This small molecule binds to this protein.
Small molecule (SMILES): Nc1ncnc2c1ncn2[C@@H]1O[C@H](COP(=O)(O)OP(=O)(O)OP(O)(O)=S)[C@@H](O)[C@H]1O

Sequence of chain 1.K:
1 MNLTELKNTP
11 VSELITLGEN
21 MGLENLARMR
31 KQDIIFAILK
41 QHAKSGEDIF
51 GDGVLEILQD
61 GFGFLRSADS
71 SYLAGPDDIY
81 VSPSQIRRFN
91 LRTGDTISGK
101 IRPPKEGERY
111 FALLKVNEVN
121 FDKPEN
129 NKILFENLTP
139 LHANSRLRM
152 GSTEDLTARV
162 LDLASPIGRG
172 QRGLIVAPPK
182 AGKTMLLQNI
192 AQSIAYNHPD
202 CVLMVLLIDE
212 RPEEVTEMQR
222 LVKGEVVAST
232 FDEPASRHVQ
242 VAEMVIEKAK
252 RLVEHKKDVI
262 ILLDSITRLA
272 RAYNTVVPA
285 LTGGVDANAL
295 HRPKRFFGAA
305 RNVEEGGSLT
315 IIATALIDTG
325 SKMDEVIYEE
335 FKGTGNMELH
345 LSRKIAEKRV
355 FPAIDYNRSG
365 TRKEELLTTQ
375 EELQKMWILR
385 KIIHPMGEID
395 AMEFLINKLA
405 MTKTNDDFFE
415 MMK

Binding-site contacts:
Ligand atom O2G contacts residue BCM1 of chain 1.Z at 3.2 Å (h-bond).
Ligand atom C6 contacts residue MET186 of chain 1.K at 3.5 Å (hydrophobic).
Ligand atom O2B contacts residue GLY183 of chain 1.K at 3.2 Å (h-bond).
Ligand atom O3G contacts residue LYS181 of chain 1.K at 2.4 Å (salt-bridge).
Ligand atom C4 contacts residue PHE355 of chain 1.K at 3.5 Å (hydrophobic).
Ligand atom PB contacts residue ALA182 of chain 1.K at 3.8 Å.
Ligand atom O1B contacts residue GLY183 of chain 1.K at 2.6 Å (h-bond).
Ligand atom O2B contacts residue MG1 of chain 1.X at 3.2 Å.
Ligand atom O1B contacts residue LYS184 of chain 1.K at 3.8 Å.
Ligand atom O4' contacts residue ALA182 of chain 1.K at 3.5 Å (h-bond).
Ligand atom C5' contacts residue ALA182 of chain 1.K at 3.3 Å (hydrophobic).
Ligand atom N9 contacts residue PHE355 of chain 1.K at 3.7 Å.
Ligand atom N6 contacts residue MET186 of chain 1.K at 3.6 Å.
Ligand atom O2G contacts residue MG1 of chain 1.X at 2.5 Å.
Ligand atom O3B contacts residue LYS181 of chain 1.K at 3.5 Å (salt-bridge).
Ligand atom N6 contacts residue THR158 of chain 1.K at 3.5 Å.
Ligand atom O3A contacts residue ALA182 of chain 1.K at 3.6 Å (h-bond).
Ligand atom O3G contacts residue LYS184 of chain 1.K at 3.4 Å.
Ligand atom C5 contacts residue MET186 of chain 1.K at 3.2 Å (hydrophobic).
Ligand atom C8 contacts residue MET186 of chain 1.K at 3.7 Å (hydrophobic).
Ligand atom O2A contacts residue THR185 of chain 1.K at 3.7 Å.
Ligand atom O1A contacts residue THR185 of chain 1.K at 3.7 Å.
Ligand atom N7 contacts residue MET186 of chain 1.K at 3.1 Å.
Ligand atom PB contacts residue GLY183 of chain 1.K at 3.4 Å.
Ligand atom C8 contacts residue ALA182 of chain 1.K at 3.0 Å (hydrophobic).
Ligand atom N3 contacts residue PHE355 of chain 1.K at 3.0 Å.
Ligand atom PG contacts residue LYS181 of chain 1.K at 3.2 Å.
Ligand atom S1G contacts residue BCM1 of chain 1.Z at 3.8 Å.
Ligand atom C2 contacts residue PHE355 of chain 1.K at 3.6 Å (hydrophobic).
Ligand atom O2B contacts residue LYS184 of chain 1.K at 3.3 Å.
Ligand atom O2A contacts residue MET186 of chain 1.K at 3.5 Å.
Ligand atom O3G contacts residue BCM1 of chain 1.Z at 3.6 Å.
Ligand atom O1B contacts residue ALA182 of chain 1.K at 2.6 Å (h-bond).
Ligand atom O2B contacts residue THR185 of chain 1.K at 3.0 Å (h-bond).
Ligand atom C1' contacts residue PHE355 of chain 1.K at 3.5 Å (hydrophobic).
Ligand atom O2G contacts residue ARG212 of chain 1.K at 3.7 Å.
Ligand atom N7 contacts residue ALA182 of chain 1.K at 3.8 Å.
Ligand atom O1B contacts residue LYS181 of chain 1.K at 3.2 Å (salt-bridge).
Ligand atom O3G contacts residue PRO180 of chain 1.K at 2.8 Å.
Ligand atom S1G contacts residue LYS181 of chain 1.K at 3.0 Å.